Binding-site contacts:
Ligand atom C6 contacts residue ILE350 of chain 1.A at 3.7 Å (hydrophobic).
Ligand atom N6 contacts residue ILE181 of chain 1.A at 3.1 Å (h-bond).
Ligand atom O1B contacts residue THR213 of chain 1.A at 3.1 Å (h-bond).
Ligand atom O1A contacts residue THR213 of chain 1.A at 4.0 Å.
Ligand atom N1 contacts residue ILE181 of chain 1.A at 3.4 Å (h-bond).
Ligand atom N6 contacts residue ILE350 of chain 1.A at 3.6 Å.
Ligand atom O2G contacts residue ARG333 of chain 1.B at 3.6 Å.
Ligand atom N3 contacts residue ILE350 of chain 1.A at 3.8 Å.
Ligand atom PB contacts residue LYS212 of chain 1.A at 4.0 Å.
Ligand atom N7 contacts residue PRO388 of chain 1.A at 4.0 Å.
Ligand atom N6 contacts residue ARG183 of chain 1.A at 3.6 Å.
Ligand atom O3B contacts residue LYS212 of chain 1.A at 4.0 Å.
Ligand atom C4 contacts residue ILE350 of chain 1.A at 4.0 Å (hydrophobic).
Ligand atom O3B contacts residue GLY209 of chain 1.A at 3.6 Å.
Ligand atom N1 contacts residue VAL180 of chain 1.A at 3.5 Å.
Ligand atom O3A contacts residue ARG332 of chain 1.B at 3.5 Å (salt-bridge).
Ligand atom O5' contacts residue ARG332 of chain 1.B at 3.7 Å.
Ligand atom S1G contacts residue ARG333 of chain 1.B at 3.0 Å (salt-bridge).
Ligand atom S1G contacts residue ARG332 of chain 1.B at 3.9 Å.
Ligand atom C6 contacts residue ILE181 of chain 1.A at 3.7 Å (hydrophobic).
Ligand atom C8 contacts residue PRO388 of chain 1.A at 3.5 Å (hydrophobic).
Ligand atom C2 contacts residue ILE350 of chain 1.A at 3.6 Å (hydrophobic).
Ligand atom N1 contacts residue PRO179 of chain 1.A at 3.8 Å.
Ligand atom O2A contacts residue ALA214 of chain 1.A at 4.0 Å.
Ligand atom O2A contacts residue GLY211 of chain 1.A at 3.1 Å.
Ligand atom N3 contacts residue LEU354 of chain 1.A at 3.7 Å.
Ligand atom N1 contacts residue ILE350 of chain 1.A at 3.8 Å.
Ligand atom O2B contacts residue LYS212 of chain 1.A at 2.7 Å (salt-bridge).
Ligand atom O2B contacts residue GLY211 of chain 1.A at 3.1 Å (h-bond).
Ligand atom N7 contacts residue ALA214 of chain 1.A at 4.0 Å.
Ligand atom C2 contacts residue PRO179 of chain 1.A at 3.1 Å (hydrophobic).
Ligand atom N3 contacts residue PRO179 of chain 1.A at 3.9 Å.
Ligand atom O2B contacts residue THR213 of chain 1.A at 4.0 Å.
Ligand atom O3G contacts residue LYS212 of chain 1.A at 3.6 Å.
Ligand atom O2A contacts residue THR213 of chain 1.A at 3.7 Å.
Ligand atom O4' contacts residue PRO388 of chain 1.A at 3.4 Å (h-bond).
Ligand atom O2A contacts residue LYS212 of chain 1.A at 3.2 Å (salt-bridge).
Ligand atom C2 contacts residue VAL180 of chain 1.A at 3.9 Å (hydrophobic).
Ligand atom C5 contacts residue ILE350 of chain 1.A at 4.0 Å (hydrophobic).
Ligand atom S1G contacts residue ALA329 of chain 1.B at 3.6 Å (h-bond).

Sequence of chain 1.B:
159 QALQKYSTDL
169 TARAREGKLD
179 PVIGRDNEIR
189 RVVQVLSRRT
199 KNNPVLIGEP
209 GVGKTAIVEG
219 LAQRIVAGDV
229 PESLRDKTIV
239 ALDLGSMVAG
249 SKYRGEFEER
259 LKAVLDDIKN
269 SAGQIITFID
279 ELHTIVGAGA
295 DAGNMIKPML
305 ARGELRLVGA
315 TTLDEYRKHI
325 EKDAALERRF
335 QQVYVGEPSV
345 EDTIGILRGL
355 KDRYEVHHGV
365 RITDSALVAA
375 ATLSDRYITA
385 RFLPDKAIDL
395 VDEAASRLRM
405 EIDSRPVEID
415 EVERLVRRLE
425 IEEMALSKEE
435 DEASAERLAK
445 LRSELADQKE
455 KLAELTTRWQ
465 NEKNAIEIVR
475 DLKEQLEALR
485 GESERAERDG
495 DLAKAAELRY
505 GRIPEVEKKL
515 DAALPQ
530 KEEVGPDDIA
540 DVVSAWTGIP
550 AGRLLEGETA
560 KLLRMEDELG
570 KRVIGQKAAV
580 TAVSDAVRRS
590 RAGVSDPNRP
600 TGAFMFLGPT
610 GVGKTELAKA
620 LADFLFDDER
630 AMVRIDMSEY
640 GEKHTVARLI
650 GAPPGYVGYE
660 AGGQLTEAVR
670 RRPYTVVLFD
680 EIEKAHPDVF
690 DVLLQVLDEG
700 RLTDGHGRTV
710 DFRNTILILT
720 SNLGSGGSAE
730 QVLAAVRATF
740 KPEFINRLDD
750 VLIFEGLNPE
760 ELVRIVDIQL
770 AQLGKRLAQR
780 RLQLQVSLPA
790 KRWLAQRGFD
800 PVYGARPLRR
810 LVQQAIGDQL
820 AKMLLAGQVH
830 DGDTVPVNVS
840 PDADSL

The small molecule below binds the protein below.
Small molecule (SMILES): Nc1ncnc2c1ncn2[C@@H]1O[C@H](COP(=O)(O)OP(=O)(O)OP(O)(O)=S)[C@@H](O)[C@H]1O

Sequence of chain 1.A:
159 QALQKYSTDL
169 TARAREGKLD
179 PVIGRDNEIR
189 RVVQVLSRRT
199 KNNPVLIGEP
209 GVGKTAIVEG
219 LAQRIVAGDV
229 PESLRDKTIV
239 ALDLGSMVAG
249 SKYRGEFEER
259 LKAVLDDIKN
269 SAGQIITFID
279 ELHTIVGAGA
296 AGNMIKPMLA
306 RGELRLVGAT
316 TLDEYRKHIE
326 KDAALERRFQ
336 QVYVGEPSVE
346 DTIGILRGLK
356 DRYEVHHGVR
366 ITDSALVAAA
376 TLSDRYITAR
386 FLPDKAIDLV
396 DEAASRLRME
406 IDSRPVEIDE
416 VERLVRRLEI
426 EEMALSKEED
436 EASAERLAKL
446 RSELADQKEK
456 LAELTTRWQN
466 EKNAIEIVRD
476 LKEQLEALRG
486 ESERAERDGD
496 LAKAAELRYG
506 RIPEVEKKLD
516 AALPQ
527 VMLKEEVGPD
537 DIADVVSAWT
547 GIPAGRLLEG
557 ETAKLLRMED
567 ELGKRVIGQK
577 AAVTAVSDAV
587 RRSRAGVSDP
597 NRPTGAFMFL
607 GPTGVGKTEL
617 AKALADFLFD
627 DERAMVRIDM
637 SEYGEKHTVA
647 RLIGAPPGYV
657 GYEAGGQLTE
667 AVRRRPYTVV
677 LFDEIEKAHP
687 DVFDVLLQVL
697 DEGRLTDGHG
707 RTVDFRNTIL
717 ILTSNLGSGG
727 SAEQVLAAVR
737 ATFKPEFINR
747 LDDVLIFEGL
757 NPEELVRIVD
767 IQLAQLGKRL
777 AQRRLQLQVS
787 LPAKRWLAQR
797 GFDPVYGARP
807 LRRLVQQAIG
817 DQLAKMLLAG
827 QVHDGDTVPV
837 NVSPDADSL